Sequence of chain 1.B:
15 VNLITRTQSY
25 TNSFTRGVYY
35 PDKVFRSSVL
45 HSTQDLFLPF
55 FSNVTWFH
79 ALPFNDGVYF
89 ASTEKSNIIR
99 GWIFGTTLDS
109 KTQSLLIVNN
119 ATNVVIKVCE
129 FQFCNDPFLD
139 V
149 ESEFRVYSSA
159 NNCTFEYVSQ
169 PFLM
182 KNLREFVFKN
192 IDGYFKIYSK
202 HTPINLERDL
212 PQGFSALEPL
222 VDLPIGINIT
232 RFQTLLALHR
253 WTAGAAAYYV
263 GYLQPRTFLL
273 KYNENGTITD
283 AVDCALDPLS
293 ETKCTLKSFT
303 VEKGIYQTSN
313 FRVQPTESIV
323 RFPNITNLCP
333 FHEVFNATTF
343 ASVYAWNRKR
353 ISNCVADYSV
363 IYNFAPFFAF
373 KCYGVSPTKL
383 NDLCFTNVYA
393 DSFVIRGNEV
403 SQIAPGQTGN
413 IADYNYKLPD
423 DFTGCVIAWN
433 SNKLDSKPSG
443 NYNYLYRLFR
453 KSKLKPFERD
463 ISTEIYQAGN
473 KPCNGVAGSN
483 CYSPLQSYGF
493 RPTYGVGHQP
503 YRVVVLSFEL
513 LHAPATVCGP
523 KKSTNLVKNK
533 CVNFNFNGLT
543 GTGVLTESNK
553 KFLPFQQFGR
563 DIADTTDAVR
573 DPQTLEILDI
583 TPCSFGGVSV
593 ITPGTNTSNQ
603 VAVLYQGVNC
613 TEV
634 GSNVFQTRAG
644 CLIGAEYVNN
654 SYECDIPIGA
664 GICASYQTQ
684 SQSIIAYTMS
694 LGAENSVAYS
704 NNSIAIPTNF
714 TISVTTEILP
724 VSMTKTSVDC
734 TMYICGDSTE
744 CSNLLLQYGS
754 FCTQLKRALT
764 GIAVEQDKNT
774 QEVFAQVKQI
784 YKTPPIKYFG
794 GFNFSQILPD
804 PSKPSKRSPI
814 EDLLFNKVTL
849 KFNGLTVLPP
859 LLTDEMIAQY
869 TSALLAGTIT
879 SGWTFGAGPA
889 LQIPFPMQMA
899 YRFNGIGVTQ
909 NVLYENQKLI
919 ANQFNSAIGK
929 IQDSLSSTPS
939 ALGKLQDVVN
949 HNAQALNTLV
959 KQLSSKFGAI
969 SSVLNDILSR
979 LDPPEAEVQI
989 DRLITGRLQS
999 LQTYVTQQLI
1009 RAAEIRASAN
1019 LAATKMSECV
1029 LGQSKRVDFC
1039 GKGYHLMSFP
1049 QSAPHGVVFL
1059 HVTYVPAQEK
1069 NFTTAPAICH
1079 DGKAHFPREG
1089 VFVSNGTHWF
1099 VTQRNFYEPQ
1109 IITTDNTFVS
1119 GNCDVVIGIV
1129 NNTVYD

A small-molecule ligand and the protein it binds are described below.
Small molecule (SMILES): CC(=O)N[C@H]1[C@H](O[C@H]2[C@H](O)[C@@H](NC(C)=O)CO[C@@H]2CO)O[C@H](CO)[C@@H](O)[C@@H]1O

Binding-site contacts:
Ligand atom C3 contacts residue ASN796 of chain 1.B at 3.9 Å.
Ligand atom C2 contacts residue ASN796 of chain 1.B at 2.5 Å.
Ligand atom O5 contacts residue SER798 of chain 1.B at 3.4 Å (h-bond).
Ligand atom C4 contacts residue ASN796 of chain 1.B at 4.2 Å.
Ligand atom C8 contacts residue GLN799 of chain 1.B at 4.3 Å.
Ligand atom C6 contacts residue GLN799 of chain 1.B at 3.8 Å.
Ligand atom C1 contacts residue ASN796 of chain 1.B at 1.4 Å.
Ligand atom C1 contacts residue SER798 of chain 1.B at 3.5 Å.
Ligand atom O7 contacts residue ASN796 of chain 1.B at 4.4 Å.
Ligand atom C6 contacts residue SER798 of chain 1.B at 4.0 Å.
Ligand atom C5 contacts residue SER798 of chain 1.B at 3.4 Å.
Ligand atom C7 contacts residue ASN796 of chain 1.B at 4.0 Å.
Ligand atom C5 contacts residue ASN796 of chain 1.B at 3.6 Å.
Ligand atom O5 contacts residue ASN796 of chain 1.B at 2.3 Å (h-bond).
Ligand atom N2 contacts residue ASN796 of chain 1.B at 3.0 Å (h-bond).